A small-molecule ligand and the protein it binds are described below.
Small molecule (SMILES): Cc1ccc(-c2cc(C(=O)O)c3c(-c4ccc(Br)cc4)n[nH]c3n2)cc1

Sequence of chain 1.A:
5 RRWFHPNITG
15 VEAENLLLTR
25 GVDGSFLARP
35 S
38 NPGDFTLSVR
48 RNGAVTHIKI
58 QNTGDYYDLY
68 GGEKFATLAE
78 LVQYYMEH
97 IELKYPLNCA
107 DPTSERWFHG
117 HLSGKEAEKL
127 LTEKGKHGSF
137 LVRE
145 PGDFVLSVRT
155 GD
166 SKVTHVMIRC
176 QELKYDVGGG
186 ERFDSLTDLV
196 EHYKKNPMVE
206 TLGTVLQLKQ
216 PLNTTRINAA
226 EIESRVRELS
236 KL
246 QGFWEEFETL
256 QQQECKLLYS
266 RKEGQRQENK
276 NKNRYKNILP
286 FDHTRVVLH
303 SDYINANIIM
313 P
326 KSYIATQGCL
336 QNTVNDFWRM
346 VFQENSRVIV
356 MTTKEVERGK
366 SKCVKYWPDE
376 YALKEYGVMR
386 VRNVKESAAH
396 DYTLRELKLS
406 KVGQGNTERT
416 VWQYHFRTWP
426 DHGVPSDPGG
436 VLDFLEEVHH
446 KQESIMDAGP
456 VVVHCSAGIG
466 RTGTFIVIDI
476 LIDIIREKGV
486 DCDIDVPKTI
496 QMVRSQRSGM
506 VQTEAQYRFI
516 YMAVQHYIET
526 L

Binding-site contacts:
Ligand atom C15 contacts residue PRO492 of chain 1.A at 3.7 Å (hydrophobic).
Ligand atom C3 contacts residue THR220 of chain 1.A at 3.8 Å.
Ligand atom C9 contacts residue PHE114 of chain 1.A at 3.3 Å (hydrophobic).
Ligand atom C4 contacts residue ARG112 of chain 1.A at 3.7 Å.
Ligand atom C14 contacts residue PRO492 of chain 1.A at 3.8 Å (hydrophobic).
Ligand atom C9 contacts residue HIS115 of chain 1.A at 3.4 Å.
Ligand atom C17 contacts residue ARG112 of chain 1.A at 3.9 Å.
Ligand atom N2 contacts residue GLU251 of chain 1.A at 2.8 Å (salt-bridge).
Ligand atom O2 contacts residue LEU217 of chain 1.A at 3.6 Å.
Ligand atom O2 contacts residue THR220 of chain 1.A at 3.3 Å (h-bond).
Ligand atom O2 contacts residue THR219 of chain 1.A at 3.4 Å (h-bond).
Ligand atom C6 contacts residue ARG112 of chain 1.A at 3.8 Å.
Ligand atom C2 contacts residue THR220 of chain 1.A at 3.6 Å.
Ligand atom C2 contacts residue THR254 of chain 1.A at 3.4 Å.
Ligand atom N3 contacts residue LEU255 of chain 1.A at 3.6 Å.
Ligand atom C4 contacts residue THR219 of chain 1.A at 3.6 Å.
Ligand atom C13 contacts residue GLU250 of chain 1.A at 3.8 Å.
Ligand atom C8 contacts residue ARG112 of chain 1.A at 3.5 Å.
Ligand atom C11 contacts residue GLU250 of chain 1.A at 3.8 Å.
Ligand atom C10 contacts residue PHE114 of chain 1.A at 3.9 Å (hydrophobic).
Ligand atom C18 contacts residue ARG112 of chain 1.A at 3.5 Å.
Ligand atom N1 contacts residue THR220 of chain 1.A at 3.8 Å.
Ligand atom C5 contacts residue THR220 of chain 1.A at 3.6 Å.
Ligand atom BR1 contacts residue ARG112 of chain 1.A at 3.7 Å.
Ligand atom N3 contacts residue PRO492 of chain 1.A at 3.4 Å.
Ligand atom N1 contacts residue GLU251 of chain 1.A at 3.8 Å.
Ligand atom C1 contacts residue THR220 of chain 1.A at 3.6 Å.
Ligand atom C10 contacts residue GLU250 of chain 1.A at 3.8 Å.
Ligand atom N1 contacts residue THR254 of chain 1.A at 3.5 Å.
Ligand atom C20 contacts residue THR220 of chain 1.A at 3.6 Å.
Ligand atom C8 contacts residue THR219 of chain 1.A at 3.7 Å.
Ligand atom N2 contacts residue LEU255 of chain 1.A at 3.6 Å.
Ligand atom N2 contacts residue THR254 of chain 1.A at 3.5 Å.
Ligand atom C5 contacts residue ARG112 of chain 1.A at 3.9 Å.
Ligand atom O2 contacts residue ASN218 of chain 1.A at 3.0 Å (h-bond).
Ligand atom C2 contacts residue GLU251 of chain 1.A at 3.8 Å.
Ligand atom N3 contacts residue GLU251 of chain 1.A at 3.6 Å.
Ligand atom C4 contacts residue THR220 of chain 1.A at 3.7 Å.
Ligand atom C19 contacts residue ARG112 of chain 1.A at 3.6 Å.
Ligand atom O1 contacts residue ARG112 of chain 1.A at 2.8 Å (salt-bridge).